Sequence of chain 1.A:
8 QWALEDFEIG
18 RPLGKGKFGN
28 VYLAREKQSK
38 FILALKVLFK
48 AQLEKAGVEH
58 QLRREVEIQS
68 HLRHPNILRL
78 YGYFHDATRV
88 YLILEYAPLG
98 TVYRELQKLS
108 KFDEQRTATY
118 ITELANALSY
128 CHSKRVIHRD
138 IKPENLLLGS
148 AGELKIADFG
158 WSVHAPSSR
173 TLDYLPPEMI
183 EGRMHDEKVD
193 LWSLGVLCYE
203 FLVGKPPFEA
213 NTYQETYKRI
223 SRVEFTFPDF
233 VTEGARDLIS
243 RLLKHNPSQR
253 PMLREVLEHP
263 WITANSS

Binding-site contacts:
Ligand atom N17 contacts residue LEU144 of chain 1.A at 3.6 Å.
Ligand atom C16 contacts residue ALA94 of chain 1.A at 3.6 Å (hydrophobic).
Ligand atom F9 contacts residue GLY23 of chain 1.A at 2.9 Å.
Ligand atom C16 contacts residue LEU20 of chain 1.A at 3.8 Å (hydrophobic).
Ligand atom C16 contacts residue LEU144 of chain 1.A at 3.8 Å (hydrophobic).
Ligand atom N17 contacts residue LEU20 of chain 1.A at 3.8 Å.
Ligand atom C20 contacts residue PRO95 of chain 1.A at 3.8 Å (hydrophobic).
Ligand atom O27 contacts residue ARG18 of chain 1.A at 3.3 Å (salt-bridge).
Ligand atom C20 contacts residue GLY97 of chain 1.A at 3.4 Å.
Ligand atom C14 contacts residue TYR93 of chain 1.A at 3.9 Å (hydrophobic).
Ligand atom C7 contacts residue LYS24 of chain 1.A at 3.6 Å.
Ligand atom N15 contacts residue GLU92 of chain 1.A at 3.9 Å.
Ligand atom N15 contacts residue ALA94 of chain 1.A at 2.8 Å (h-bond).
Ligand atom N18 contacts residue ALA94 of chain 1.A at 2.7 Å (h-bond).
Ligand atom F8 contacts residue LYS24 of chain 1.A at 3.2 Å.
Ligand atom C13 contacts residue ALA41 of chain 1.A at 3.8 Å (hydrophobic).
Ligand atom C13 contacts residue LEU144 of chain 1.A at 3.6 Å (hydrophobic).
Ligand atom C19 contacts residue GLY97 of chain 1.A at 3.8 Å.
Ligand atom F10 contacts residue LYS24 of chain 1.A at 2.9 Å.
Ligand atom C14 contacts residue ALA94 of chain 1.A at 3.5 Å (hydrophobic).
Ligand atom C19 contacts residue ALA94 of chain 1.A at 3.3 Å (hydrophobic).
Ligand atom N25 contacts residue PRO95 of chain 1.A at 3.3 Å (h-bond).
Ligand atom C20 contacts residue ALA94 of chain 1.A at 3.1 Å (hydrophobic).
Ligand atom F9 contacts residue VAL28 of chain 1.A at 3.4 Å.
Ligand atom C21 contacts residue GLY97 of chain 1.A at 3.3 Å.
Ligand atom F10 contacts residue LYS43 of chain 1.A at 3.7 Å.
Ligand atom C6 contacts residue VAL28 of chain 1.A at 3.4 Å (hydrophobic).
Ligand atom C30 contacts residue PRO95 of chain 1.A at 3.7 Å (hydrophobic).
Ligand atom C14 contacts residue ALA41 of chain 1.A at 3.6 Å (hydrophobic).
Ligand atom N25 contacts residue GLY97 of chain 1.A at 3.6 Å (h-bond).
Ligand atom F8 contacts residue GLY23 of chain 1.A at 3.4 Å.
Ligand atom C4 contacts residue GLY21 of chain 1.A at 3.8 Å.
Ligand atom C14 contacts residue GLU92 of chain 1.A at 3.0 Å.
Ligand atom C22 contacts residue GLY97 of chain 1.A at 3.6 Å.
Ligand atom N15 contacts residue TYR93 of chain 1.A at 3.8 Å.
Ligand atom C7 contacts residue GLY23 of chain 1.A at 3.6 Å.
Ligand atom C14 contacts residue LEU144 of chain 1.A at 3.8 Å (hydrophobic).
Ligand atom C24 contacts residue LEU20 of chain 1.A at 3.8 Å (hydrophobic).
Ligand atom C13 contacts residue LEU75 of chain 1.A at 3.8 Å (hydrophobic).
Ligand atom C12 contacts residue LEU144 of chain 1.A at 3.7 Å (hydrophobic).

This protein binds this small molecule.
Small molecule (SMILES): O=C(Nc1cccc(Nc2nccc(Nc3cccc(C(F)(F)F)c3)n2)c1)C1CC1